Sequence of chain 1.A:
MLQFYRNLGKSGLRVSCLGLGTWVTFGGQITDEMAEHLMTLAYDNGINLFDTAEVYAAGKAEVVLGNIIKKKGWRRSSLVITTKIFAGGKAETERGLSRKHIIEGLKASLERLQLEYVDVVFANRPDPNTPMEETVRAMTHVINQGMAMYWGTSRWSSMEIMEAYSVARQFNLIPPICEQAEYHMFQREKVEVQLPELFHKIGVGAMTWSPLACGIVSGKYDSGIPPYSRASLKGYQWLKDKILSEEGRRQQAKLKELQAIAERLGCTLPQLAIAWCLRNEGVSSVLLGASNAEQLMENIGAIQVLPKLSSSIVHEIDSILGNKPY

A small-molecule ligand and the protein it binds are described below.
Small molecule (SMILES): C[C@]12C=CC(=O)C=C1CC[C@@H]1[C@@H]2C(=O)C[C@@]2(C)[C@H]1CC[C@]2(O)C(O)=CO

Binding-site contacts:
Ligand atom O1 contacts residue TYR150 of chain 4.A at 3.7 Å.
Ligand atom O1 contacts residue PRO175 of chain 4.A at 4.1 Å.
Ligand atom O2 contacts residue PRO131 of chain 1.A at 3.2 Å.
Ligand atom C7 contacts residue PRO175 of chain 4.A at 4.1 Å (hydrophobic).
Ligand atom C12 contacts residue GLU133 of chain 1.A at 3.4 Å.
Ligand atom C4 contacts residue PRO175 of chain 4.A at 3.3 Å (hydrophobic).
Ligand atom O3 contacts residue GLU133 of chain 1.A at 3.7 Å.
Ligand atom C15 contacts residue ILE202 of chain 4.A at 3.4 Å (hydrophobic).
Ligand atom O2 contacts residue GLU134 of chain 1.A at 3.3 Å (salt-bridge).
Ligand atom C7 contacts residue ILE202 of chain 4.A at 3.9 Å (hydrophobic).
Ligand atom C4 contacts residue ILE177 of chain 4.A at 3.3 Å (hydrophobic).
Ligand atom C6 contacts residue PRO175 of chain 4.A at 4.0 Å (hydrophobic).
Ligand atom C6 contacts residue ILE177 of chain 4.A at 4.2 Å (hydrophobic).
Ligand atom C11 contacts residue GLU133 of chain 1.A at 3.6 Å.
Ligand atom C18 contacts residue PRO131 of chain 1.A at 3.9 Å (hydrophobic).
Ligand atom C1 contacts residue GLU133 of chain 1.A at 4.3 Å.
Ligand atom C19 contacts residue SER11 of chain 4.A at 3.7 Å.
Ligand atom C11 contacts residue PRO131 of chain 1.A at 3.9 Å (hydrophobic).
Ligand atom C11 contacts residue GLU134 of chain 1.A at 4.3 Å.
Ligand atom O3 contacts residue ARG169 of chain 4.A at 3.3 Å (salt-bridge).
Ligand atom O2 contacts residue GLU133 of chain 1.A at 3.5 Å.
Ligand atom C14 contacts residue ARG169 of chain 4.A at 3.8 Å.
Ligand atom C4 contacts residue ILE174 of chain 4.A at 4.2 Å (hydrophobic).
Ligand atom C5 contacts residue PRO175 of chain 4.A at 4.1 Å (hydrophobic).
Ligand atom C6 contacts residue PRO176 of chain 4.A at 3.5 Å (hydrophobic).
Ligand atom C9 contacts residue GLU133 of chain 1.A at 3.9 Å.
Ligand atom C3 contacts residue ILE177 of chain 4.A at 3.9 Å (hydrophobic).
Ligand atom C19 contacts residue GLU134 of chain 1.A at 3.6 Å.
Ligand atom C3 contacts residue TYR150 of chain 4.A at 4.2 Å (hydrophobic).
Ligand atom C16 contacts residue TYR165 of chain 4.A at 4.3 Å (hydrophobic).
Ligand atom O1 contacts residue ILE177 of chain 4.A at 4.0 Å.
Ligand atom C5 contacts residue ILE177 of chain 4.A at 3.9 Å (hydrophobic).
Ligand atom C3 contacts residue PRO175 of chain 4.A at 4.2 Å (hydrophobic).
Ligand atom C1 contacts residue GLU134 of chain 1.A at 3.9 Å.
Ligand atom C3 contacts residue ILE174 of chain 4.A at 3.9 Å (hydrophobic).
Ligand atom O1 contacts residue ILE174 of chain 4.A at 3.2 Å.
Ligand atom C12 contacts residue PRO131 of chain 1.A at 3.9 Å (hydrophobic).
Ligand atom C18 contacts residue LYS10 of chain 4.A at 3.8 Å.
Ligand atom C2 contacts residue GLU134 of chain 1.A at 3.8 Å.
Ligand atom C15 contacts residue GLY203 of chain 4.A at 4.0 Å.

Sequence of chain 4.A:
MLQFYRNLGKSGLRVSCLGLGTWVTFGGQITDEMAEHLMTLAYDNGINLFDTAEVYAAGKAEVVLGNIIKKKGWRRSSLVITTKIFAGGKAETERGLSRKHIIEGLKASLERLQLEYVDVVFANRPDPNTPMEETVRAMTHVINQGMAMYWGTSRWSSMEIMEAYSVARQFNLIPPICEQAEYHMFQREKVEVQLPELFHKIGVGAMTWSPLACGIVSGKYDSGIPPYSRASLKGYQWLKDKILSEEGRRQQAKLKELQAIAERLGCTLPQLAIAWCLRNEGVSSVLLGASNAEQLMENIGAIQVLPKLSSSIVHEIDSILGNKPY